A protein and the small-molecule ligand that binds it are described below.
Small molecule (SMILES): CC[C@H](C)[C@H](NC(=O)[C@H](COP(=O)(O)O)NC(=O)CNC(=O)[C@H](C)N)C(=O)N1CCC[C@H]1C(=O)NCC(=O)N[C@@H](CCCN=C(N)N)C(=O)N[C@@H](CCCN=C(N)N)C(=O)N[C@@H](CO)C(=O)O

Binding-site contacts:
Ligand atom CA contacts residue ASN231 of chain 2.A at 3.4 Å.
Ligand atom N contacts residue ASN180 of chain 2.A at 2.8 Å (h-bond).
Ligand atom NH2 contacts residue GLU19 of chain 2.A at 2.8 Å (salt-bridge).
Ligand atom O3P contacts residue ARG134 of chain 2.A at 2.9 Å (salt-bridge).
Ligand atom NE contacts residue ASP220 of chain 2.A at 2.8 Å (salt-bridge).
Ligand atom O contacts residue UGE1 of chain 2.C at 3.4 Å.
Ligand atom C contacts residue ASN180 of chain 2.A at 3.5 Å.
Ligand atom CG contacts residue GLU19 of chain 2.A at 3.5 Å.
Ligand atom O contacts residue VAL51 of chain 2.A at 3.2 Å.
Ligand atom O1P contacts residue ARG134 of chain 2.A at 2.8 Å (salt-bridge).
Ligand atom O2P contacts residue ARG61 of chain 2.A at 2.9 Å (salt-bridge).
Ligand atom CD contacts residue PEG1 of chain 2.D at 3.5 Å.
Ligand atom N contacts residue LEU179 of chain 2.A at 3.5 Å.
Ligand atom CB contacts residue ASN231 of chain 2.A at 3.4 Å.
Ligand atom O3P contacts residue TYR135 of chain 2.A at 2.6 Å (h-bond).
Ligand atom CB contacts residue ASN180 of chain 2.A at 3.2 Å.
Ligand atom O contacts residue VAL183 of chain 2.A at 3.5 Å.
Ligand atom CB contacts residue PEG1 of chain 2.D at 3.2 Å.
Ligand atom CA contacts residue PEG1 of chain 2.D at 3.5 Å.
Ligand atom NH2 contacts residue LEU48 of chain 2.A at 3.4 Å.
Ligand atom CA contacts residue ASN180 of chain 2.A at 3.4 Å.
Ligand atom O contacts residue ASN231 of chain 2.A at 2.9 Å (h-bond).
Ligand atom O contacts residue LYS54 of chain 2.A at 3.6 Å.
Ligand atom NE contacts residue GLU19 of chain 2.A at 2.8 Å (salt-bridge).
Ligand atom C contacts residue ASN231 of chain 2.A at 3.6 Å.
Ligand atom NE contacts residue VAL51 of chain 2.A at 3.6 Å.
Ligand atom N contacts residue GLU187 of chain 2.A at 3.4 Å (salt-bridge).
Ligand atom N contacts residue PEG1 of chain 2.D at 2.8 Å.
Ligand atom NH1 contacts residue PEG1 of chain 2.D at 2.8 Å (h-bond).
Ligand atom N contacts residue ASN231 of chain 2.A at 2.9 Å (h-bond).
Ligand atom CB contacts residue TRP235 of chain 2.A at 3.4 Å (hydrophobic).
Ligand atom O1P contacts residue ARG61 of chain 2.A at 2.9 Å (salt-bridge).
Ligand atom O contacts residue UGE1 of chain 2.C at 3.3 Å.
Ligand atom NH2 contacts residue ASP220 of chain 2.A at 2.9 Å (salt-bridge).
Ligand atom N contacts residue LEU234 of chain 2.A at 3.6 Å.
Ligand atom OG contacts residue PEG1 of chain 2.D at 3.0 Å (h-bond).
Ligand atom N contacts residue PEG1 of chain 2.D at 3.2 Å (h-bond).
Ligand atom CB contacts residue GLU187 of chain 2.A at 3.5 Å.
Ligand atom O contacts residue LEU179 of chain 2.A at 3.6 Å.
Ligand atom CB contacts residue PEG1 of chain 2.D at 3.3 Å.

Sequence of chain 2.A:
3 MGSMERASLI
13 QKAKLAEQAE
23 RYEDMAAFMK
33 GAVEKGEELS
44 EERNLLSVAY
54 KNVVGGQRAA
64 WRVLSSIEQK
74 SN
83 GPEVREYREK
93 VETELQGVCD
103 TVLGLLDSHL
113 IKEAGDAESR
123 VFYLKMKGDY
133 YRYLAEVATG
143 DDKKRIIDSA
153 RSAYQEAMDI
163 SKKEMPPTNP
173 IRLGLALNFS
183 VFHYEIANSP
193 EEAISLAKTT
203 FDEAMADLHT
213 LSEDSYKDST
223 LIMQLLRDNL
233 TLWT